Binding-site contacts:
Ligand atom O7 contacts residue HIS116 of chain 1.A at 3.4 Å (h-bond).
Ligand atom C20 contacts residue PHE67 of chain 1.A at 3.3 Å (hydrophobic).
Ligand atom N10 contacts residue HIS116 of chain 1.A at 3.2 Å (h-bond).
Ligand atom C2 contacts residue THR196 of chain 1.A at 3.2 Å.
Ligand atom C15 contacts residue LEU88 of chain 1.A at 3.8 Å (hydrophobic).
Ligand atom N20 contacts residue ASP69 of chain 1.A at 2.9 Å (salt-bridge).
Ligand atom C3 contacts residue THR196 of chain 1.A at 3.5 Å.
Ligand atom C22 contacts residue ASP69 of chain 1.A at 3.5 Å.
Ligand atom C21 contacts residue ASP69 of chain 1.A at 3.6 Å.
Ligand atom C5 contacts residue VAL118 of chain 1.A at 3.7 Å (hydrophobic).
Ligand atom C13 contacts residue VAL127 of chain 1.A at 3.6 Å (hydrophobic).
Ligand atom C1 contacts residue VAL118 of chain 1.A at 3.6 Å (hydrophobic).
Ligand atom N10 contacts residue HIS91 of chain 1.A at 3.4 Å.
Ligand atom O7 contacts residue HIS91 of chain 1.A at 3.2 Å (h-bond).
Ligand atom C22 contacts residue ASP68 of chain 1.A at 3.5 Å.
Ligand atom O9 contacts residue LEU88 of chain 1.A at 3.8 Å.
Ligand atom O21 contacts residue LEU54 of chain 1.A at 3.5 Å.
Ligand atom N10 contacts residue ZN1 of chain 1.B at 3.0 Å.
Ligand atom O7 contacts residue ZN1 of chain 1.B at 2.0 Å.
Ligand atom C15 contacts residue GLN64 of chain 1.A at 3.6 Å.
Ligand atom C12 contacts residue VAL127 of chain 1.A at 3.8 Å (hydrophobic).
Ligand atom C16 contacts residue GLN64 of chain 1.A at 3.9 Å.
Ligand atom C5 contacts residue GLN89 of chain 1.A at 3.7 Å.
Ligand atom N10 contacts residue VAL139 of chain 1.A at 3.7 Å.
Ligand atom O7 contacts residue THR195 of chain 1.A at 2.9 Å (h-bond).
Ligand atom C9 contacts residue GLN89 of chain 1.A at 3.7 Å.
Ligand atom O7 contacts residue HIS93 of chain 1.A at 3.4 Å (h-bond).
Ligand atom O6 contacts residue TRP205 of chain 1.A at 3.5 Å.
Ligand atom C16 contacts residue LEU88 of chain 1.A at 3.8 Å (hydrophobic).
Ligand atom N20 contacts residue PHE67 of chain 1.A at 3.7 Å.
Ligand atom C20 contacts residue ASP69 of chain 1.A at 3.8 Å.
Ligand atom O6 contacts residue LEU194 of chain 1.A at 3.3 Å.
Ligand atom C5 contacts residue LEU194 of chain 1.A at 3.9 Å (hydrophobic).
Ligand atom O9 contacts residue GLN89 of chain 1.A at 2.9 Å (h-bond).
Ligand atom O6 contacts residue THR195 of chain 1.A at 2.9 Å (h-bond).
Ligand atom S8 contacts residue THR195 of chain 1.A at 3.9 Å.
Ligand atom C19 contacts residue LEU88 of chain 1.A at 3.5 Å (hydrophobic).
Ligand atom O14 contacts residue LEU88 of chain 1.A at 3.8 Å.
Ligand atom S8 contacts residue ZN1 of chain 1.B at 3.0 Å.
Ligand atom C2 contacts residue LEU194 of chain 1.A at 3.8 Å (hydrophobic).

Sequence of chain 1.A:
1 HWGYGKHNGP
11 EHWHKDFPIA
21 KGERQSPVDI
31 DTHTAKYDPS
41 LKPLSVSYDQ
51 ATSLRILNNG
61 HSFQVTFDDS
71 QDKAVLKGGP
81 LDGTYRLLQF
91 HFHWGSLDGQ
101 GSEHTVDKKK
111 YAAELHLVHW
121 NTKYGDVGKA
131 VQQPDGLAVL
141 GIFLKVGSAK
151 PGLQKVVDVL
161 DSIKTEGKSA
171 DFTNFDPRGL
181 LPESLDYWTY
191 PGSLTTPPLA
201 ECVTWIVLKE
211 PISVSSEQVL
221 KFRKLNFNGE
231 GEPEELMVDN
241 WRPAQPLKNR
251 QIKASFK

This small molecule binds to this protein.
Small molecule (SMILES): CC(=O)NCCCCOc1ccc(NC(=O)Nc2ccc(S(N)(=O)=O)cc2)cc1